Sequence of chain 1.A:
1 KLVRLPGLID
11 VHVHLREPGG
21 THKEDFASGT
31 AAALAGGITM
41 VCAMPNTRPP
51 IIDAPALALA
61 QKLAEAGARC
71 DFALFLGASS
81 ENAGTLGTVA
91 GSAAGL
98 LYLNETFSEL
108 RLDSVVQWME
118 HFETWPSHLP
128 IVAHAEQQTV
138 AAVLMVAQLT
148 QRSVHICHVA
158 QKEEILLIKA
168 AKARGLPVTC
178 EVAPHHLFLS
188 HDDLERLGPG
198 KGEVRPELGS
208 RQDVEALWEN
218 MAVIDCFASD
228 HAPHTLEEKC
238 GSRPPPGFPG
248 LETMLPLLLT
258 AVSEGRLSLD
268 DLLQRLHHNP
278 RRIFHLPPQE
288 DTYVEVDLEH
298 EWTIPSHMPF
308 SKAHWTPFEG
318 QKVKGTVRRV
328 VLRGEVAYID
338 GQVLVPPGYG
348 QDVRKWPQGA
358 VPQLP

This protein binds this small molecule.
Small molecule (SMILES): O=C(O)c1[nH]c(=O)[nH]c(=O)c1F

Binding-site contacts:
Ligand atom C2 contacts residue GLY244 of chain 1.A at 4.0 Å.
Ligand atom O2 contacts residue GLY244 of chain 1.A at 3.2 Å (h-bond).
Ligand atom O42 contacts residue PRO243 of chain 1.A at 3.1 Å (h-bond).
Ligand atom C41 contacts residue ARG16 of chain 1.A at 3.5 Å.
Ligand atom O42 contacts residue ALA229 of chain 1.A at 3.7 Å.
Ligand atom C6 contacts residue HIS131 of chain 1.A at 4.0 Å.
Ligand atom C41 contacts residue ASN46 of chain 1.A at 3.9 Å.
Ligand atom O41 contacts residue ASN46 of chain 1.A at 2.9 Å (h-bond).
Ligand atom F5 contacts residue ZN1 of chain 1.F at 4.0 Å.
Ligand atom O42 contacts residue ARG16 of chain 1.A at 2.8 Å (salt-bridge).
Ligand atom N3 contacts residue GLY244 of chain 1.A at 3.9 Å.
Ligand atom F5 contacts residue KCX97 of chain 1.A at 3.8 Å.
Ligand atom F5 contacts residue ASN46 of chain 1.A at 3.1 Å.
Ligand atom N1 contacts residue ZN1 of chain 1.G at 4.0 Å.
Ligand atom C2 contacts residue ARG202 of chain 1.A at 3.5 Å.
Ligand atom F5 contacts residue HIS14 of chain 1.A at 3.5 Å.
Ligand atom C5 contacts residue ASN46 of chain 1.A at 4.2 Å.
Ligand atom C4 contacts residue PRO243 of chain 1.A at 3.9 Å (hydrophobic).
Ligand atom C41 contacts residue ALA229 of chain 1.A at 4.1 Å (hydrophobic).
Ligand atom O41 contacts residue ARG16 of chain 1.A at 2.9 Å (salt-bridge).
Ligand atom C5 contacts residue HIS14 of chain 1.A at 4.2 Å.
Ligand atom N1 contacts residue ARG202 of chain 1.A at 2.8 Å (salt-bridge).
Ligand atom O42 contacts residue HIS231 of chain 1.A at 3.0 Å (h-bond).
Ligand atom O6 contacts residue ZN1 of chain 1.G at 2.5 Å.
Ligand atom O41 contacts residue HIS14 of chain 1.A at 3.3 Å (h-bond).
Ligand atom O2 contacts residue ARG202 of chain 1.A at 3.0 Å (salt-bridge).
Ligand atom N3 contacts residue ALA229 of chain 1.A at 3.9 Å.
Ligand atom O2 contacts residue VAL201 of chain 1.A at 3.6 Å.
Ligand atom C5 contacts residue ZN1 of chain 1.F at 4.1 Å.
Ligand atom C41 contacts residue PRO243 of chain 1.A at 4.0 Å (hydrophobic).
Ligand atom C6 contacts residue ZN1 of chain 1.G at 3.3 Å.
Ligand atom N1 contacts residue ASP227 of chain 1.A at 4.1 Å.
Ligand atom O6 contacts residue KCX97 of chain 1.A at 3.8 Å.
Ligand atom F5 contacts residue TYR99 of chain 1.A at 3.7 Å.
Ligand atom O6 contacts residue ARG202 of chain 1.A at 3.8 Å.
Ligand atom C2 contacts residue PRO243 of chain 1.A at 3.5 Å (hydrophobic).
Ligand atom N3 contacts residue PRO243 of chain 1.A at 2.9 Å (h-bond).
Ligand atom O2 contacts residue PRO243 of chain 1.A at 3.2 Å.
Ligand atom C6 contacts residue ARG202 of chain 1.A at 3.8 Å.
Ligand atom O6 contacts residue HIS131 of chain 1.A at 3.0 Å (h-bond).